Sequence of chain 3.H:
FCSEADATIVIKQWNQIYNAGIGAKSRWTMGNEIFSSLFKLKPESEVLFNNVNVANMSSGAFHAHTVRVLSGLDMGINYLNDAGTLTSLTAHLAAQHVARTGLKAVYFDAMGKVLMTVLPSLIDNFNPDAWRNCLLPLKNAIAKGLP

The protein below binds the small molecule below.
Small molecule (SMILES): CC(=O)N[C@H]1CO[C@H](CO[C@@H]2O[C@@H](C)[C@@H](O)[C@@H](O)[C@@H]2O)[C@@H](O)[C@@H]1O

Sequence of chain 3.E:
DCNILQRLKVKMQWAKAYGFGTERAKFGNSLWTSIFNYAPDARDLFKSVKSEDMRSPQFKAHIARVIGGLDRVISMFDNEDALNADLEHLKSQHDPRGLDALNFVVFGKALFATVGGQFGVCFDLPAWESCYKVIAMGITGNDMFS

Binding-site contacts:
Ligand atom C4 contacts residue ASN58 of chain 3.H at 4.2 Å.
Ligand atom C3 contacts residue ASN58 of chain 3.H at 3.8 Å.
Ligand atom O5 contacts residue SER61 of chain 3.H at 4.3 Å.
Ligand atom C1 contacts residue ASP81 of chain 3.E at 3.5 Å.
Ligand atom C5 contacts residue ASN58 of chain 3.H at 3.6 Å.
Ligand atom C6 contacts residue ASN55 of chain 3.H at 4.3 Å.
Ligand atom N2 contacts residue ASN58 of chain 3.H at 2.9 Å (h-bond).
Ligand atom C2 contacts residue ASP81 of chain 3.E at 3.6 Å.
Ligand atom O5 contacts residue ASP81 of chain 3.E at 4.0 Å.
Ligand atom O2 contacts residue ASP81 of chain 3.E at 3.9 Å.
Ligand atom C1 contacts residue ASN58 of chain 3.H at 1.4 Å.
Ligand atom C5 contacts residue SER60 of chain 3.H at 4.1 Å.
Ligand atom C7 contacts residue ASN58 of chain 3.H at 3.5 Å.
Ligand atom C6 contacts residue GLY62 of chain 3.H at 4.3 Å.
Ligand atom O5 contacts residue SER61 of chain 3.H at 4.1 Å.
Ligand atom O7 contacts residue ASN58 of chain 3.H at 3.7 Å.
Ligand atom C1 contacts residue SER60 of chain 3.H at 3.6 Å.
Ligand atom C6 contacts residue SER60 of chain 3.H at 3.9 Å.
Ligand atom C6 contacts residue SER61 of chain 3.H at 3.5 Å.
Ligand atom O5 contacts residue GLY62 of chain 3.H at 4.2 Å.
Ligand atom O5 contacts residue SER60 of chain 3.H at 3.9 Å.
Ligand atom C2 contacts residue ASN58 of chain 3.H at 2.5 Å.
Ligand atom O5 contacts residue ASN58 of chain 3.H at 2.3 Å (h-bond).